A small-molecule ligand and the protein it binds are described below.
Small molecule (SMILES): CC(=O)N[C@@H]1[C@@H](O)[C@H](O)[C@@H](CO)O[C@H]1O

Binding-site contacts:
Ligand atom C8 contacts residue GLU482 of chain 1.A at 3.8 Å.
Ligand atom N2 contacts residue ARG465 of chain 1.A at 4.2 Å.
Ligand atom C7 contacts residue ASN485 of chain 1.A at 3.4 Å.
Ligand atom O7 contacts residue ASN485 of chain 1.A at 3.4 Å (h-bond).
Ligand atom C3 contacts residue ASN485 of chain 1.A at 3.8 Å.
Ligand atom C8 contacts residue ARG465 of chain 1.A at 3.9 Å.
Ligand atom O3 contacts residue ARG465 of chain 1.A at 3.5 Å.
Ligand atom O7 contacts residue ARG465 of chain 1.A at 3.7 Å.
Ligand atom O5 contacts residue ASN485 of chain 1.A at 2.4 Å (h-bond).
Ligand atom C1 contacts residue ASN485 of chain 1.A at 1.4 Å.
Ligand atom C2 contacts residue ASN485 of chain 1.A at 2.4 Å.
Ligand atom C7 contacts residue ARG465 of chain 1.A at 3.7 Å.
Ligand atom C4 contacts residue ASN485 of chain 1.A at 4.2 Å.
Ligand atom O7 contacts residue GLU482 of chain 1.A at 4.5 Å.
Ligand atom C8 contacts residue LYS469 of chain 1.A at 3.6 Å.
Ligand atom C5 contacts residue ASN485 of chain 1.A at 3.7 Å.
Ligand atom O7 contacts residue SER466 of chain 1.A at 4.3 Å.
Ligand atom N2 contacts residue ASN485 of chain 1.A at 3.0 Å (h-bond).
Ligand atom C7 contacts residue GLU482 of chain 1.A at 4.1 Å.

Sequence of chain 1.A:
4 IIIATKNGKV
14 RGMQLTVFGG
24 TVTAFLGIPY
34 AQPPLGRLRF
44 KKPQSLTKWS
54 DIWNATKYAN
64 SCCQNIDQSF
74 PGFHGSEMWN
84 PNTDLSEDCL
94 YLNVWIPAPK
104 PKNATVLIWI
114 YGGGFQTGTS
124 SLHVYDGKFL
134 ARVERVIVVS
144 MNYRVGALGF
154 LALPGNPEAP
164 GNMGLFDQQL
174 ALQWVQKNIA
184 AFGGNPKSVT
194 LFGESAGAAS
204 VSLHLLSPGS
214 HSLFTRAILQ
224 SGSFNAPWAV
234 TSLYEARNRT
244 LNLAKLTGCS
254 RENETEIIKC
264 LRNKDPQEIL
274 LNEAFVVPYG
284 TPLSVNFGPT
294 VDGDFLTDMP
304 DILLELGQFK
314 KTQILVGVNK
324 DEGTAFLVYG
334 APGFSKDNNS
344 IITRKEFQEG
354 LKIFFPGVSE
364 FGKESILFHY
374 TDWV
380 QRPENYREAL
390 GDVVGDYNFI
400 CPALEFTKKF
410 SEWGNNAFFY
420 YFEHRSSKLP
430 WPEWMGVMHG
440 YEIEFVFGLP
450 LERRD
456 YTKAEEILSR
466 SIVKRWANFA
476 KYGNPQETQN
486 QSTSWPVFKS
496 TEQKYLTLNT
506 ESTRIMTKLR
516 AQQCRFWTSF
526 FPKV